The protein below binds the small molecule below.
Small molecule (SMILES): CC(=O)N[C@H]1[C@H](O[C@H]2[C@H](O)[C@@H](NC(C)=O)CO[C@@H]2CO)O[C@H](CO)[C@@H](O[C@@H]2O[C@H](CO)[C@@H](O)[C@H](O[C@H]3O[C@H](CO)[C@@H](O)[C@H](O)[C@@H]3O)[C@@H]2O)[C@@H]1O

Binding-site contacts:
Ligand atom O7 contacts residue ASN91 of chain 1.A at 3.0 Å (h-bond).
Ligand atom C8 contacts residue ARG225 of chain 1.A at 4.2 Å.
Ligand atom C4 contacts residue ARG225 of chain 1.A at 4.0 Å.
Ligand atom C6 contacts residue GLU90 of chain 1.A at 4.1 Å.
Ligand atom C1 contacts residue ASN91 of chain 1.A at 1.4 Å.
Ligand atom O6 contacts residue ARG225 of chain 1.A at 4.1 Å.
Ligand atom O6 contacts residue GLU90 of chain 1.A at 3.6 Å.
Ligand atom C2 contacts residue GLU70 of chain 1.A at 4.4 Å.
Ligand atom O6 contacts residue ARG225 of chain 1.A at 3.6 Å.
Ligand atom C7 contacts residue ASN68 of chain 1.A at 3.3 Å.
Ligand atom O7 contacts residue ASN68 of chain 1.A at 2.8 Å (h-bond).
Ligand atom C8 contacts residue GLU70 of chain 1.A at 3.8 Å.
Ligand atom O5 contacts residue ASN91 of chain 1.A at 2.2 Å (h-bond).
Ligand atom O7 contacts residue CYS94 of chain 1.A at 3.3 Å.
Ligand atom O7 contacts residue ARG225 of chain 1.A at 3.5 Å (salt-bridge).
Ligand atom C5 contacts residue ASN91 of chain 1.A at 3.5 Å.
Ligand atom C7 contacts residue ARG225 of chain 1.A at 3.6 Å.
Ligand atom C8 contacts residue ASN91 of chain 1.A at 4.2 Å.
Ligand atom O5 contacts residue ARG225 of chain 1.A at 3.8 Å.
Ligand atom C8 contacts residue ASN68 of chain 1.A at 3.0 Å.
Ligand atom C3 contacts residue ARG225 of chain 1.A at 3.8 Å.
Ligand atom C2 contacts residue ARG225 of chain 1.A at 4.0 Å.
Ligand atom N2 contacts residue GLU70 of chain 1.A at 3.5 Å.
Ligand atom C4 contacts residue ASN91 of chain 1.A at 4.0 Å.
Ligand atom C7 contacts residue CYS94 of chain 1.A at 4.0 Å (hydrophobic).
Ligand atom C3 contacts residue ASN91 of chain 1.A at 3.6 Å.
Ligand atom N2 contacts residue ASN91 of chain 1.A at 2.6 Å (h-bond).
Ligand atom N2 contacts residue ASN68 of chain 1.A at 4.4 Å.
Ligand atom C8 contacts residue PRO69 of chain 1.A at 4.1 Å (hydrophobic).
Ligand atom C6 contacts residue ARG225 of chain 1.A at 4.0 Å.
Ligand atom N2 contacts residue ARG225 of chain 1.A at 3.9 Å.
Ligand atom C8 contacts residue SER141 of chain 1.A at 4.2 Å.
Ligand atom C8 contacts residue CYS94 of chain 1.A at 3.9 Å (hydrophobic).
Ligand atom C1 contacts residue GLU70 of chain 1.A at 4.0 Å.
Ligand atom O3 contacts residue ARG225 of chain 1.A at 2.8 Å (salt-bridge).
Ligand atom C2 contacts residue ASN91 of chain 1.A at 2.2 Å.
Ligand atom C7 contacts residue ASN91 of chain 1.A at 3.0 Å.
Ligand atom C7 contacts residue GLU70 of chain 1.A at 4.0 Å.

Sequence of chain 1.A:
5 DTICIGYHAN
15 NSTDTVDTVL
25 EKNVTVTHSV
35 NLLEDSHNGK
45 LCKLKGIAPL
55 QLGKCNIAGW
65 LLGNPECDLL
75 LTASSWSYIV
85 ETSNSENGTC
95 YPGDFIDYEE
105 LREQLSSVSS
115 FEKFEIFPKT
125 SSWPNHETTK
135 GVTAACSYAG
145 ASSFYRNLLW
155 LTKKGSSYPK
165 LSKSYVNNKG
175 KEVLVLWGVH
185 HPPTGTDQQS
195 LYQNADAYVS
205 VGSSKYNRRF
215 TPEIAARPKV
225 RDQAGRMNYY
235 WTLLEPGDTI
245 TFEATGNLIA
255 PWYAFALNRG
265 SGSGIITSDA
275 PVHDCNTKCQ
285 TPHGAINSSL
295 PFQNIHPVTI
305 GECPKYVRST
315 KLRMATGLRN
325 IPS